Sequence of chain 1.B:
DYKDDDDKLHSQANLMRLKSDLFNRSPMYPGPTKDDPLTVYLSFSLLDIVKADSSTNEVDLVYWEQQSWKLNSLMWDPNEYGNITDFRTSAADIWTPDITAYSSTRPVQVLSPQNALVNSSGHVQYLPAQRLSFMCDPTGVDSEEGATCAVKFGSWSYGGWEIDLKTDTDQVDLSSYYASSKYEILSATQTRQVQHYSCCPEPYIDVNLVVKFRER

Binding-site contacts:
Ligand atom C2 contacts residue SER121 of chain 1.B at 3.8 Å.
Ligand atom C8 contacts residue SER121 of chain 1.B at 4.0 Å.
Ligand atom O5 contacts residue ASN119 of chain 1.B at 2.3 Å (h-bond).
Ligand atom C5 contacts residue HIS123 of chain 1.B at 3.6 Å.
Ligand atom O7 contacts residue ASN119 of chain 1.B at 3.6 Å (h-bond).
Ligand atom O7 contacts residue SER120 of chain 1.B at 4.5 Å.
Ligand atom C3 contacts residue SER121 of chain 1.B at 4.5 Å.
Ligand atom O5 contacts residue HIS123 of chain 1.B at 3.5 Å.
Ligand atom C7 contacts residue ASN119 of chain 1.B at 3.6 Å.
Ligand atom N2 contacts residue SER121 of chain 1.B at 3.0 Å (h-bond).
Ligand atom C7 contacts residue SER121 of chain 1.B at 3.8 Å.
Ligand atom O7 contacts residue HIS123 of chain 1.B at 3.6 Å.
Ligand atom C1 contacts residue HIS123 of chain 1.B at 3.7 Å.
Ligand atom C2 contacts residue ASN119 of chain 1.B at 2.3 Å.
Ligand atom C1 contacts residue ASN119 of chain 1.B at 1.4 Å.
Ligand atom C7 contacts residue SER120 of chain 1.B at 4.5 Å.
Ligand atom O7 contacts residue THR85 of chain 1.B at 4.5 Å.
Ligand atom O6 contacts residue HIS123 of chain 1.B at 3.3 Å (h-bond).
Ligand atom C1 contacts residue SER121 of chain 1.B at 3.5 Å.
Ligand atom O3 contacts residue ASN119 of chain 1.B at 4.5 Å.
Ligand atom C3 contacts residue ASN119 of chain 1.B at 3.7 Å.
Ligand atom C7 contacts residue HIS123 of chain 1.B at 4.4 Å.
Ligand atom C5 contacts residue ASN119 of chain 1.B at 3.6 Å.
Ligand atom O6 contacts residue GLN125 of chain 1.B at 4.1 Å.
Ligand atom C4 contacts residue ASN119 of chain 1.B at 4.2 Å.
Ligand atom N2 contacts residue ASN119 of chain 1.B at 3.0 Å (h-bond).
Ligand atom C6 contacts residue HIS123 of chain 1.B at 3.8 Å.
Ligand atom C8 contacts residue SER120 of chain 1.B at 4.1 Å.

The small molecule below binds the protein below.
Small molecule (SMILES): CC(=O)N[C@H]1[C@H](O[C@H]2[C@H](O)[C@@H](NC(C)=O)CO[C@@H]2CO)O[C@H](CO)[C@@H](O)[C@@H]1O